Sequence of chain 1.A:
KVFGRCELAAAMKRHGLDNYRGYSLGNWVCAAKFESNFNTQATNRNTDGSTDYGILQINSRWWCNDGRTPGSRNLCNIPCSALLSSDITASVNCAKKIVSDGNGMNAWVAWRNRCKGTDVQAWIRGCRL

Binding-site contacts:
Ligand atom O5 contacts residue VAL109 of chain 1.A at 2.9 Å.
Ligand atom C2 contacts residue VAL109 of chain 1.A at 3.5 Å (hydrophobic).
Ligand atom O4 contacts residue ALA107 of chain 1.A at 3.9 Å.
Ligand atom O10 contacts residue ASN103 of chain 1.A at 2.2 Å (h-bond).
Ligand atom C6 contacts residue GLU35 of chain 1.A at 4.0 Å.
Ligand atom O3 contacts residue TRP63 of chain 1.A at 4.0 Å.
Ligand atom C7 contacts residue TRP108 of chain 1.A at 4.1 Å (hydrophobic).
Ligand atom O7 contacts residue ALA107 of chain 1.A at 4.0 Å.
Ligand atom C6 contacts residue TRP63 of chain 1.A at 3.9 Å (hydrophobic).
Ligand atom O7 contacts residue TRP63 of chain 1.A at 3.6 Å.
Ligand atom N2 contacts residue ALA107 of chain 1.A at 2.0 Å (h-bond).
Ligand atom O10 contacts residue ASN46 of chain 1.A at 3.0 Å (h-bond).
Ligand atom O6 contacts residue TRP108 of chain 1.A at 3.6 Å.
Ligand atom O6 contacts residue VAL109 of chain 1.A at 3.1 Å.
Ligand atom O11 contacts residue ASN46 of chain 1.A at 3.8 Å.
Ligand atom N2 contacts residue ASN46 of chain 1.A at 4.1 Å.
Ligand atom C1 contacts residue ALA107 of chain 1.A at 3.3 Å (hydrophobic).
Ligand atom C2 contacts residue ALA107 of chain 1.A at 2.9 Å (hydrophobic).
Ligand atom C1 contacts residue ASP52 of chain 1.A at 3.6 Å.
Ligand atom O11 contacts residue ASN103 of chain 1.A at 3.9 Å.
Ligand atom C1 contacts residue VAL109 of chain 1.A at 3.4 Å (hydrophobic).
Ligand atom C7 contacts residue ALA107 of chain 1.A at 3.0 Å (hydrophobic).
Ligand atom C5 contacts residue VAL109 of chain 1.A at 3.7 Å (hydrophobic).
Ligand atom C6 contacts residue VAL109 of chain 1.A at 3.8 Å (hydrophobic).
Ligand atom C4 contacts residue VAL109 of chain 1.A at 3.9 Å (hydrophobic).
Ligand atom O1 contacts residue VAL109 of chain 1.A at 3.2 Å.
Ligand atom C6 contacts residue GLN57 of chain 1.A at 4.0 Å.
Ligand atom C5 contacts residue ASP52 of chain 1.A at 3.5 Å.
Ligand atom C3 contacts residue ALA107 of chain 1.A at 3.1 Å (hydrophobic).
Ligand atom C10 contacts residue ASN46 of chain 1.A at 3.9 Å.
Ligand atom C8 contacts residue TRP108 of chain 1.A at 2.7 Å (hydrophobic).
Ligand atom C6 contacts residue ALA107 of chain 1.A at 3.8 Å (hydrophobic).
Ligand atom C10 contacts residue ASN103 of chain 1.A at 3.3 Å.
Ligand atom O5 contacts residue ASP52 of chain 1.A at 3.5 Å (salt-bridge).
Ligand atom O6 contacts residue TRP63 of chain 1.A at 3.9 Å.
Ligand atom O6 contacts residue GLU35 of chain 1.A at 2.8 Å (salt-bridge).
Ligand atom O3 contacts residue ALA107 of chain 1.A at 3.5 Å.
Ligand atom O6 contacts residue TRP62 of chain 1.A at 3.1 Å (h-bond).
Ligand atom C8 contacts residue ALA107 of chain 1.A at 3.4 Å (hydrophobic).
Ligand atom C8 contacts residue GLN57 of chain 1.A at 3.7 Å.

This small molecule binds to this protein.
Small molecule (SMILES): CC(=O)N[C@@H]1[C@@H](O[C@H](C)C(=O)O)[C@H](O[C@@H]2O[C@H](CO)[C@@H](O[C@@H]3O[C@H](CO)[C@@H](O)[C@H](O[C@H](C)C(=O)O)[C@H]3NC(C)=O)[C@H](O)[C@H]2NC(C)=O)[C@@H](CO)O[C@H]1O